Binding-site contacts:
Ligand atom C5 contacts residue ASN430 of chain 1.D at 3.7 Å.
Ligand atom C2 contacts residue SER429 of chain 1.D at 4.0 Å.
Ligand atom C3 contacts residue ASN430 of chain 1.D at 3.9 Å.
Ligand atom O7 contacts residue SER429 of chain 1.D at 3.3 Å.
Ligand atom C4 contacts residue ASN430 of chain 1.D at 4.3 Å.
Ligand atom O7 contacts residue LEU428 of chain 1.D at 4.2 Å.
Ligand atom N2 contacts residue SER429 of chain 1.D at 3.3 Å (h-bond).
Ligand atom O7 contacts residue ASN430 of chain 1.D at 3.8 Å.
Ligand atom C8 contacts residue ASN430 of chain 1.D at 3.3 Å.
Ligand atom C1 contacts residue SER429 of chain 1.D at 3.5 Å.
Ligand atom C2 contacts residue ASN430 of chain 1.D at 2.6 Å.
Ligand atom C7 contacts residue ASN430 of chain 1.D at 3.2 Å.
Ligand atom N2 contacts residue ASN430 of chain 1.D at 3.0 Å (h-bond).
Ligand atom O5 contacts residue ASN430 of chain 1.D at 2.4 Å (h-bond).
Ligand atom C7 contacts residue SER429 of chain 1.D at 4.1 Å.
Ligand atom C1 contacts residue ASN430 of chain 1.D at 1.4 Å.

Sequence of chain 1.D:
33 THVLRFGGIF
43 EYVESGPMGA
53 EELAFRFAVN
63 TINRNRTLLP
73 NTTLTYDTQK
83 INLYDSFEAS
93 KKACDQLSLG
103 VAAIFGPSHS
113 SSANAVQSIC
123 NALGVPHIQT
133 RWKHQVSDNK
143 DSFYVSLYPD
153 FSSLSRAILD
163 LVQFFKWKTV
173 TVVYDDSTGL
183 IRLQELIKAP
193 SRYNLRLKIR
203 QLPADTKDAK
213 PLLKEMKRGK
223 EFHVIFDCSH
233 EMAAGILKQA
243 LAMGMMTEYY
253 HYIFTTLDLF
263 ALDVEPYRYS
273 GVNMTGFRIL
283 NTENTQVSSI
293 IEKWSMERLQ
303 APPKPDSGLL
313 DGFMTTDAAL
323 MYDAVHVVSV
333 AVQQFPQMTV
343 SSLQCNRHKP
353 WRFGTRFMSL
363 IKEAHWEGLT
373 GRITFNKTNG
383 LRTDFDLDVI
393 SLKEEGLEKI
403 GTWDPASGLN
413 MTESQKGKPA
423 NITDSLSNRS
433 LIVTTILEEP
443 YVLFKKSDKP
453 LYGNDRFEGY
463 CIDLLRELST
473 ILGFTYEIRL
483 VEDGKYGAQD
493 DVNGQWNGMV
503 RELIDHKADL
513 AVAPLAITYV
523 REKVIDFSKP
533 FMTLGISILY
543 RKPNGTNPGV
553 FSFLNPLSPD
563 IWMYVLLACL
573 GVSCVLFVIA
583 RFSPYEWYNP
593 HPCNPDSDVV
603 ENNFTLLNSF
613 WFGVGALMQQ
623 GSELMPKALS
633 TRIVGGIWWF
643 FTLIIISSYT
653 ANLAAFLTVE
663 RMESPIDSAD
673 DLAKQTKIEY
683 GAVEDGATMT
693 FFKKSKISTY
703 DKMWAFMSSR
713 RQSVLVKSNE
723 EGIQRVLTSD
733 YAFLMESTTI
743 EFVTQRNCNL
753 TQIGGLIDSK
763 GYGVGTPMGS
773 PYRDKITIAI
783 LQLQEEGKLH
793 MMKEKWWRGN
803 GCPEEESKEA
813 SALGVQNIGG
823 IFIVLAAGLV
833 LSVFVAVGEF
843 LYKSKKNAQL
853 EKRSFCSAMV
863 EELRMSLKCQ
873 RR

The protein below binds the small molecule below.
Small molecule (SMILES): CC(=O)N[C@@H]1[C@@H](O)[C@H](O)[C@@H](CO)O[C@H]1O